Binding-site contacts:
Ligand atom N2 contacts residue TYR53 of chain 1.A at 3.4 Å.
Ligand atom C contacts residue ALA47 of chain 1.A at 3.7 Å (hydrophobic).
Ligand atom C3 contacts residue GLY50 of chain 1.A at 3.4 Å.
Ligand atom O1 contacts residue GLY50 of chain 1.A at 3.2 Å.
Ligand atom C8 contacts residue GLU110 of chain 1.A at 3.6 Å.
Ligand atom C22 contacts residue LEU20 of chain 2.A at 3.5 Å (hydrophobic).
Ligand atom C22 contacts residue ASN16 of chain 2.A at 3.6 Å.
Ligand atom N4 contacts residue TYR53 of chain 1.A at 3.6 Å.
Ligand atom C4 contacts residue GLY50 of chain 1.A at 3.6 Å.
Ligand atom C23 contacts residue LEU20 of chain 2.A at 3.6 Å (hydrophobic).
Ligand atom C19 contacts residue ASN16 of chain 2.A at 3.4 Å.
Ligand atom C8 contacts residue GLN108 of chain 1.A at 3.0 Å.
Ligand atom N3 contacts residue ARG19 of chain 2.A at 3.6 Å.
Ligand atom N3 contacts residue ASN16 of chain 2.A at 3.7 Å.
Ligand atom C7 contacts residue MET109 of chain 1.A at 3.7 Å (hydrophobic).
Ligand atom N contacts residue GLN108 of chain 1.A at 3.4 Å (h-bond).
Ligand atom N2 contacts residue ASN16 of chain 2.A at 3.5 Å.
Ligand atom C24 contacts residue TYR53 of chain 1.A at 3.5 Å (hydrophobic).
Ligand atom C20 contacts residue TYR53 of chain 1.A at 3.4 Å (hydrophobic).
Ligand atom N6 contacts residue ASN16 of chain 2.A at 3.5 Å (h-bond).
Ligand atom N3 contacts residue TYR53 of chain 1.A at 3.6 Å.
Ligand atom N5 contacts residue ARG19 of chain 2.A at 3.1 Å.
Ligand atom C1 contacts residue MET46 of chain 1.A at 3.4 Å (hydrophobic).
Ligand atom N4 contacts residue MET46 of chain 1.A at 3.3 Å (h-bond).
Ligand atom C20 contacts residue ASN16 of chain 2.A at 3.7 Å.
Ligand atom N4 contacts residue ALA47 of chain 1.A at 3.6 Å.
Ligand atom O contacts residue GLN108 of chain 1.A at 3.1 Å (h-bond).
Ligand atom C7 contacts residue GLN108 of chain 1.A at 3.3 Å.
Ligand atom O contacts residue GLU110 of chain 1.A at 2.8 Å (salt-bridge).
Ligand atom C19 contacts residue TYR53 of chain 1.A at 3.6 Å (hydrophobic).
Ligand atom O contacts residue MET109 of chain 1.A at 3.7 Å.
Ligand atom C2 contacts residue TYR53 of chain 1.A at 3.6 Å (hydrophobic).
Ligand atom N5 contacts residue LEU20 of chain 2.A at 3.1 Å (h-bond).
Ligand atom C24 contacts residue ARG23 of chain 2.A at 3.5 Å.
Ligand atom C23 contacts residue ARG19 of chain 2.A at 3.5 Å.
Ligand atom C18 contacts residue ASN16 of chain 2.A at 3.6 Å.
Ligand atom O3 contacts residue ARG23 of chain 2.A at 2.9 Å (salt-bridge).
Ligand atom N5 contacts residue ARG23 of chain 2.A at 3.6 Å.
Ligand atom N6 contacts residue MET46 of chain 1.A at 2.8 Å (h-bond).
Ligand atom C11 contacts residue TYR53 of chain 1.A at 3.7 Å (hydrophobic).

Sequence of chain 2.A:
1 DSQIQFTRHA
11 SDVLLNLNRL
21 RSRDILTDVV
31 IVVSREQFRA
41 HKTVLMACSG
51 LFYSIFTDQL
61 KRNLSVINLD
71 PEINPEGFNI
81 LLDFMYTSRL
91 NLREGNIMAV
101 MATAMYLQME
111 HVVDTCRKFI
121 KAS

The small molecule below binds the protein below.
Small molecule (SMILES): N#Cc1cnn2c3cc(nc12)N1C[C@H](C[C@H]1CO)OC/C=C/COc1cc(cc2c1NC(=O)CC2)N3

Sequence of chain 1.A:
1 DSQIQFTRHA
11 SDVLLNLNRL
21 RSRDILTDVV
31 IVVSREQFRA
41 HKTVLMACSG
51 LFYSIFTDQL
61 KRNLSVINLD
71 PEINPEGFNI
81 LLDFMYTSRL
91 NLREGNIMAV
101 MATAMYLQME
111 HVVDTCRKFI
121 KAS